Binding-site contacts:
Ligand atom O5 contacts residue ARG27 of chain 1.A at 3.9 Å.
Ligand atom C4 contacts residue ARG20 of chain 1.A at 4.3 Å.
Ligand atom C4 contacts residue ASN63 of chain 4.A at 4.4 Å.
Ligand atom C2 contacts residue ASN63 of chain 4.A at 3.2 Å.
Ligand atom O5 contacts residue ASP23 of chain 1.A at 2.8 Å (salt-bridge).
Ligand atom O1 contacts residue SER67 of chain 4.A at 4.2 Å.
Ligand atom C3 contacts residue ARG20 of chain 1.A at 4.2 Å.
Ligand atom O5 contacts residue TRP66 of chain 4.A at 3.5 Å (h-bond).
Ligand atom C1 contacts residue TRP66 of chain 4.A at 4.0 Å (hydrophobic).
Ligand atom C5 contacts residue TRP66 of chain 4.A at 3.8 Å (hydrophobic).
Ligand atom C3 contacts residue SER67 of chain 4.A at 4.3 Å.
Ligand atom O4 contacts residue TRP66 of chain 4.A at 4.3 Å.
Ligand atom C4 contacts residue ASP23 of chain 1.A at 3.6 Å.
Ligand atom C2 contacts residue TRP66 of chain 4.A at 4.5 Å (hydrophobic).
Ligand atom C1 contacts residue SER67 of chain 4.A at 3.4 Å.
Ligand atom C3 contacts residue ASN63 of chain 4.A at 2.9 Å.
Ligand atom C5 contacts residue ASP23 of chain 1.A at 3.2 Å.
Ligand atom O2 contacts residue SER67 of chain 4.A at 4.0 Å.
Ligand atom O4 contacts residue ASP23 of chain 1.A at 3.8 Å.
Ligand atom O3 contacts residue ARG20 of chain 1.A at 3.2 Å.
Ligand atom O2 contacts residue ASN63 of chain 4.A at 3.3 Å.
Ligand atom C2 contacts residue SER67 of chain 4.A at 3.4 Å.
Ligand atom O3 contacts residue ASN63 of chain 4.A at 3.0 Å (h-bond).

This small molecule binds to this protein.
Small molecule (SMILES): OC[C@@H]1O[C@@H](O)[C@@H](O)[C@H]1O

Sequence of chain 4.A:
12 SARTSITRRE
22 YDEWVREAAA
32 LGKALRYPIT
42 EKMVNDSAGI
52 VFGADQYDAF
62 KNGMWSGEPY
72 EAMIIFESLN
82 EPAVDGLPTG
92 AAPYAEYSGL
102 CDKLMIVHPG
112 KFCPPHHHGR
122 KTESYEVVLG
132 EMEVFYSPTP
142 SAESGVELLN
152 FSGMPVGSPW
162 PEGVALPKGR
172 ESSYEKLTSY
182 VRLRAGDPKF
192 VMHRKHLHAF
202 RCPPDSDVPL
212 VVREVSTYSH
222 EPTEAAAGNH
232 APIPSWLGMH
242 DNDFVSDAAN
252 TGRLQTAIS

Sequence of chain 1.A:
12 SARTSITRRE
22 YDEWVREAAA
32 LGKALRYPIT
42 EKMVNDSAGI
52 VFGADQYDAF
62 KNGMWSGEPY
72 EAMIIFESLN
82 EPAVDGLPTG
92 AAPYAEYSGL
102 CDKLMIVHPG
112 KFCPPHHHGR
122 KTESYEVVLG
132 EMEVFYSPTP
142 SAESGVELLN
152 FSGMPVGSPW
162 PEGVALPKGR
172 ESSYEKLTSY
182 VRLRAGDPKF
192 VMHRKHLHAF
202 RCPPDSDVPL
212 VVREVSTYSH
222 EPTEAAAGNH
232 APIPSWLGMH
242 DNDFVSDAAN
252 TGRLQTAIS